Sequence of chain 32.E:
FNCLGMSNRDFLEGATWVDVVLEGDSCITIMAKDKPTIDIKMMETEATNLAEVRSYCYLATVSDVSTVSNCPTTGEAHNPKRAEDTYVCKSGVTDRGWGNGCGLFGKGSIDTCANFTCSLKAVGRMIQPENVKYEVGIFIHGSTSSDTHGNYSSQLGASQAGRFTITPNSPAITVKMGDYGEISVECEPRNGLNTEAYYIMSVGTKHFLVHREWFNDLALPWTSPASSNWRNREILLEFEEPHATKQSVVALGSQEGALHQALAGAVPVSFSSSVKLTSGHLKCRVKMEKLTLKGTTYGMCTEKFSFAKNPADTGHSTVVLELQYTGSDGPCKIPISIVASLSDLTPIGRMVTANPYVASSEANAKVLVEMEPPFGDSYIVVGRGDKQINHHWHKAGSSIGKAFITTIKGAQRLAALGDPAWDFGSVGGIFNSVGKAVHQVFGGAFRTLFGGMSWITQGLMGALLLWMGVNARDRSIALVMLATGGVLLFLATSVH

Binding-site contacts:
Ligand atom C1 contacts residue SER157 of chain 32.E at 4.2 Å.
Ligand atom C4 contacts residue ASN154 of chain 32.E at 4.2 Å.
Ligand atom C5 contacts residue ASN154 of chain 32.E at 3.6 Å.
Ligand atom C1 contacts residue SER156 of chain 32.E at 4.5 Å.
Ligand atom C7 contacts residue ASN154 of chain 32.E at 3.6 Å.
Ligand atom C2 contacts residue ASN154 of chain 32.E at 2.5 Å.
Ligand atom O5 contacts residue ASN154 of chain 32.E at 2.4 Å (h-bond).
Ligand atom O7 contacts residue ASN154 of chain 32.E at 4.0 Å.
Ligand atom C1 contacts residue ASN154 of chain 32.E at 1.4 Å.
Ligand atom O5 contacts residue SER157 of chain 32.E at 3.9 Å.
Ligand atom C8 contacts residue ASN154 of chain 32.E at 4.0 Å.
Ligand atom N2 contacts residue ASN154 of chain 32.E at 2.9 Å (h-bond).
Ligand atom C3 contacts residue ASN154 of chain 32.E at 3.8 Å.

The protein below binds the small molecule below.
Small molecule (SMILES): CC(=O)N[C@@H]1[C@@H](O)[C@H](O)[C@@H](CO)O[C@H]1O